Binding-site contacts:
Ligand atom C24 contacts residue ILE88 of chain 1.B at 4.0 Å (hydrophobic).
Ligand atom C16 contacts residue PRO287 of chain 1.B at 4.1 Å (hydrophobic).
Ligand atom C14 contacts residue LEU89 of chain 1.B at 4.3 Å (hydrophobic).
Ligand atom C22 contacts residue ILE88 of chain 1.B at 4.3 Å (hydrophobic).
Ligand atom C4 contacts residue LYS180 of chain 1.B at 3.6 Å.
Ligand atom C27 contacts residue THR240 of chain 1.B at 3.5 Å.
Ligand atom C23 contacts residue ILE235 of chain 1.B at 4.3 Å (hydrophobic).
Ligand atom C27 contacts residue VAL283 of chain 1.B at 4.3 Å (hydrophobic).
Ligand atom C11 contacts residue THR84 of chain 1.B at 4.3 Å.
Ligand atom C1 contacts residue ASN181 of chain 1.B at 3.2 Å.
Ligand atom C21 contacts residue ILE235 of chain 1.B at 3.6 Å (hydrophobic).
Ligand atom C2 contacts residue ASN181 of chain 1.B at 4.0 Å.
Ligand atom C22 contacts residue LEU387 of chain 1.B at 4.1 Å (hydrophobic).
Ligand atom C21 contacts residue LEU232 of chain 1.B at 3.8 Å (hydrophobic).
Ligand atom O contacts residue ALA177 of chain 1.B at 4.1 Å.
Ligand atom C10 contacts residue THR84 of chain 1.B at 3.6 Å.
Ligand atom C23 contacts residue LEU387 of chain 1.B at 4.0 Å (hydrophobic).
Ligand atom C11 contacts residue MET86 of chain 1.B at 3.3 Å (hydrophobic).
Ligand atom C19 contacts residue ASN181 of chain 1.B at 3.1 Å.
Ligand atom C7 contacts residue PRO83 of chain 1.B at 4.3 Å (hydrophobic).
Ligand atom C11 contacts residue ILE235 of chain 1.B at 4.2 Å (hydrophobic).
Ligand atom C19 contacts residue LYS180 of chain 1.B at 4.1 Å.
Ligand atom C25 contacts residue HEM1 of chain 1.N at 4.1 Å.
Ligand atom C27 contacts residue HEM1 of chain 1.N at 3.0 Å.
Ligand atom C3 contacts residue LYS180 of chain 1.B at 4.2 Å.
Ligand atom C20 contacts residue ILE235 of chain 1.B at 4.2 Å (hydrophobic).
Ligand atom O contacts residue LYS180 of chain 1.B at 3.5 Å.
Ligand atom C18 contacts residue LEU171 of chain 1.B at 3.5 Å (hydrophobic).
Ligand atom C2 contacts residue ALA177 of chain 1.B at 4.2 Å (hydrophobic).
Ligand atom C12 contacts residue MET86 of chain 1.B at 3.4 Å (hydrophobic).
Ligand atom C25 contacts residue THR240 of chain 1.B at 4.2 Å.
Ligand atom C6 contacts residue ASN181 of chain 1.B at 3.6 Å.
Ligand atom C26 contacts residue PRO287 of chain 1.B at 3.8 Å (hydrophobic).
Ligand atom C6 contacts residue MET184 of chain 1.B at 4.3 Å (hydrophobic).
Ligand atom C11 contacts residue LEU171 of chain 1.B at 4.3 Å (hydrophobic).
Ligand atom C26 contacts residue ILE88 of chain 1.B at 3.8 Å (hydrophobic).
Ligand atom C12 contacts residue ILE235 of chain 1.B at 3.9 Å (hydrophobic).
Ligand atom C19 contacts residue MET184 of chain 1.B at 3.2 Å (hydrophobic).
Ligand atom C26 contacts residue HEM1 of chain 1.N at 3.8 Å.
Ligand atom C10 contacts residue MET86 of chain 1.B at 4.0 Å (hydrophobic).

The small molecule below binds the protein below.
Small molecule (SMILES): C=C1CC[C@H](O)CC1=CC=C1CCC[C@]2(C)[C@@H]([C@H](C)CCCC(C)C)CC[C@@H]12

Sequence of chain 1.B:
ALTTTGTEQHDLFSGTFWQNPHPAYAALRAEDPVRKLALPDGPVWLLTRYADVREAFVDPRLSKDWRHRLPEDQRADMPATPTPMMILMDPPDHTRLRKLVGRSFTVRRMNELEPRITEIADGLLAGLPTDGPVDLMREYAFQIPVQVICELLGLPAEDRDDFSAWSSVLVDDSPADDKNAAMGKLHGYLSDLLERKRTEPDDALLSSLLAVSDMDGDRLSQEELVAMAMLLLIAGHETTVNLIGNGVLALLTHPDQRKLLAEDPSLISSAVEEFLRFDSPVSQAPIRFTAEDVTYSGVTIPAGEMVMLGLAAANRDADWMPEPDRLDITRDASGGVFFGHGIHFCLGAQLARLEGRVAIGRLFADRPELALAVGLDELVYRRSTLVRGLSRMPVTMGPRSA